Binding-site contacts:
Ligand atom CD2 contacts residue SER76 of chain 3.A at 3.6 Å.
Ligand atom CD contacts residue THR33 of chain 3.A at 3.1 Å.
Ligand atom OE1 contacts residue THR33 of chain 3.A at 3.8 Å.
Ligand atom CD contacts residue THR78 of chain 3.A at 3.7 Å.
Ligand atom NE2 contacts residue TRP96 of chain 3.A at 3.4 Å.
Ligand atom OE2 contacts residue SER40 of chain 3.A at 3.4 Å (h-bond).
Ligand atom CB contacts residue TRP67 of chain 3.A at 3.8 Å (hydrophobic).
Ligand atom CA contacts residue TYR107 of chain 1.A at 3.5 Å (hydrophobic).
Ligand atom OE1 contacts residue ARG72 of chain 3.A at 3.3 Å (salt-bridge).
Ligand atom OE1 contacts residue LEU98 of chain 3.A at 3.6 Å.
Ligand atom CD2 contacts residue TYR107 of chain 1.A at 3.7 Å (hydrophobic).
Ligand atom C contacts residue THR33 of chain 3.A at 3.7 Å.
Ligand atom O contacts residue ARG35 of chain 3.A at 3.3 Å.
Ligand atom CG contacts residue TYR107 of chain 1.A at 3.8 Å (hydrophobic).
Ligand atom CB contacts residue LEU110 of chain 3.A at 3.4 Å (hydrophobic).
Ligand atom OE2 contacts residue THR33 of chain 3.A at 2.4 Å (h-bond).
Ligand atom CE1 contacts residue TRP67 of chain 3.A at 3.4 Å (hydrophobic).
Ligand atom OE1 contacts residue TRP67 of chain 3.A at 3.6 Å.
Ligand atom CE1 contacts residue TRP96 of chain 3.A at 3.7 Å (hydrophobic).
Ligand atom O contacts residue THR33 of chain 3.A at 3.2 Å.
Ligand atom NE2 contacts residue TRP67 of chain 3.A at 3.5 Å.
Ligand atom O contacts residue ALA34 of chain 3.A at 3.3 Å.
Ligand atom CB contacts residue PGE1 of chain 1.E at 3.3 Å.
Ligand atom CD contacts residue ARG35 of chain 3.A at 3.4 Å.
Ligand atom N contacts residue PGE1 of chain 1.E at 3.7 Å.
Ligand atom CZ contacts residue TRP96 of chain 3.A at 3.6 Å (hydrophobic).
Ligand atom OE2 contacts residue ALA34 of chain 3.A at 3.7 Å.
Ligand atom OE1 contacts residue ARG35 of chain 3.A at 3.5 Å.
Ligand atom OE1 contacts residue THR78 of chain 3.A at 2.6 Å (h-bond).
Ligand atom NE2 contacts residue SER76 of chain 3.A at 2.9 Å (h-bond).
Ligand atom N contacts residue TYR107 of chain 1.A at 3.8 Å.
Ligand atom OE2 contacts residue ARG35 of chain 3.A at 3.1 Å (salt-bridge).
Ligand atom CB contacts residue TYR42 of chain 3.A at 3.7 Å (hydrophobic).
Ligand atom CG contacts residue TYR42 of chain 3.A at 3.6 Å (hydrophobic).
Ligand atom CZ contacts residue TYR107 of chain 1.A at 3.8 Å (hydrophobic).
Ligand atom CB contacts residue TYR107 of chain 1.A at 3.8 Å (hydrophobic).
Ligand atom CB contacts residue TYR107 of chain 1.A at 3.4 Å (hydrophobic).
Ligand atom NE2 contacts residue LEU98 of chain 3.A at 3.6 Å.
Ligand atom CE2 contacts residue LEU98 of chain 3.A at 3.6 Å (hydrophobic).
Ligand atom CE2 contacts residue TYR107 of chain 1.A at 3.6 Å (hydrophobic).

Sequence of chain 1.A:
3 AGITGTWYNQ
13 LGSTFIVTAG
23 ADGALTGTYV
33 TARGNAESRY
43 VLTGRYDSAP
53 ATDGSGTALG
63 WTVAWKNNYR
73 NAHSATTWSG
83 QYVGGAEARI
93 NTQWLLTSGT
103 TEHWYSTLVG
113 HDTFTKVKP

The protein below binds the small molecule below.
Small molecule (SMILES): C[C@H](N)C(=O)N[C@@H](CC1=c2ccccc2=NC1)C(=O)N[C@@H](CO)C(=O)N[C@@H](Cc1cnc[nH]1)C(=O)N1CCC[C@H]1C(=O)N[C@@H](CCC(N)=O)C(=O)N[C@@H](Cc1ccccc1)C(=O)N[C@@H](CCC(=O)O)C(=O)N[C@@H](CCCCN)C(N)=O

Sequence of chain 3.A:
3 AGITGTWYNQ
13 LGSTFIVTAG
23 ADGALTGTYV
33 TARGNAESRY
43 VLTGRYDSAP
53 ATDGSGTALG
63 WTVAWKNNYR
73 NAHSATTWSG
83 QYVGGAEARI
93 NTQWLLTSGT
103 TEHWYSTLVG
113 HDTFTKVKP